Binding-site contacts:
Ligand atom C6 contacts residue TYR107 of chain 1.A at 3.3 Å (hydrophobic).
Ligand atom OBD contacts residue SER139 of chain 1.A at 3.6 Å.
Ligand atom CBP contacts residue TYR244 of chain 1.A at 3.6 Å (hydrophobic).
Ligand atom CAR contacts residue EDO1 of chain 1.E at 3.5 Å.
Ligand atom OBA contacts residue ASN175 of chain 1.A at 3.5 Å (h-bond).
Ligand atom OBB contacts residue TYR307 of chain 1.A at 2.8 Å (h-bond).
Ligand atom CAP contacts residue ILE140 of chain 1.A at 3.3 Å (hydrophobic).
Ligand atom OBF contacts residue PRO136 of chain 1.A at 2.8 Å (h-bond).
Ligand atom OAY contacts residue TYR307 of chain 1.A at 2.9 Å (h-bond).
Ligand atom CBH contacts residue GLU275 of chain 1.A at 3.7 Å.
Ligand atom CBH contacts residue TYR307 of chain 1.A at 3.3 Å (hydrophobic).
Ligand atom NBI contacts residue TYR307 of chain 1.A at 3.5 Å (h-bond).
Ligand atom C6 contacts residue SER134 of chain 1.A at 3.7 Å.
Ligand atom O4 contacts residue SER134 of chain 1.A at 2.8 Å (h-bond).
Ligand atom OBB contacts residue GLN62 of chain 1.A at 3.6 Å (h-bond).
Ligand atom O6 contacts residue GLU135 of chain 1.A at 3.6 Å.
Ligand atom CAN contacts residue ILE140 of chain 1.A at 3.5 Å (hydrophobic).
Ligand atom CAI contacts residue TYR107 of chain 1.A at 3.6 Å (hydrophobic).
Ligand atom O6 contacts residue SER134 of chain 1.A at 3.2 Å (h-bond).
Ligand atom CBN contacts residue TYR316 of chain 1.A at 3.4 Å (hydrophobic).
Ligand atom O3 contacts residue PRO136 of chain 1.A at 3.5 Å.
Ligand atom O4 contacts residue SER139 of chain 1.A at 2.8 Å (h-bond).
Ligand atom OBE contacts residue ILE140 of chain 1.A at 3.6 Å (h-bond).
Ligand atom CAJ contacts residue TYR107 of chain 1.A at 3.5 Å (hydrophobic).
Ligand atom OBC contacts residue EDO1 of chain 1.E at 2.6 Å (h-bond).
Ligand atom CAN contacts residue EDO1 of chain 1.E at 3.6 Å.
Ligand atom OBE contacts residue ARG142 of chain 1.A at 3.1 Å (salt-bridge).
Ligand atom CAO contacts residue ARG142 of chain 1.A at 3.5 Å.
Ligand atom OBG contacts residue ILE140 of chain 1.A at 2.6 Å (h-bond).
Ligand atom O3 contacts residue SER139 of chain 1.A at 3.5 Å (h-bond).
Ligand atom CAJ contacts residue TYR307 of chain 1.A at 3.6 Å (hydrophobic).
Ligand atom CBO contacts residue TYR244 of chain 1.A at 3.5 Å (hydrophobic).
Ligand atom OAZ contacts residue TYR107 of chain 1.A at 3.3 Å.
Ligand atom OBE contacts residue ASN141 of chain 1.A at 3.6 Å.
Ligand atom CBP contacts residue TYR316 of chain 1.A at 3.4 Å (hydrophobic).
Ligand atom CAQ contacts residue PRO136 of chain 1.A at 3.4 Å (hydrophobic).
Ligand atom OBG contacts residue VAL177 of chain 1.A at 3.5 Å.
Ligand atom OBG contacts residue SER139 of chain 1.A at 3.6 Å.
Ligand atom O6 contacts residue TYR107 of chain 1.A at 2.6 Å (h-bond).
Ligand atom CAP contacts residue ARG142 of chain 1.A at 3.5 Å.

Sequence of chain 1.A:
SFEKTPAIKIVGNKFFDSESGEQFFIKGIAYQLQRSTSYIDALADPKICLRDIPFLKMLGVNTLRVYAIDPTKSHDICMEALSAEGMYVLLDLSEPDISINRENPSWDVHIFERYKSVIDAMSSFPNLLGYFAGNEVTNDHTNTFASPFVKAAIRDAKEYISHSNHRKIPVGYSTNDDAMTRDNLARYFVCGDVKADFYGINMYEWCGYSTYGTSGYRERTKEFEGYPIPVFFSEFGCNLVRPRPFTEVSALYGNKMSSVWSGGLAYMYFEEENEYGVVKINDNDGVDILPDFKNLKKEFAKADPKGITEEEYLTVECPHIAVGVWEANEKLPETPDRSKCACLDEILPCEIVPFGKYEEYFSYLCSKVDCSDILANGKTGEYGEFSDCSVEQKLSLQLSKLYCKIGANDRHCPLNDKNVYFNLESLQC

This protein binds this small molecule.
Small molecule (SMILES): OC[C@H]1O[C@@H](O[C@@H]2[C@@H](O)[C@H](O[C@@H]3[C@@H](O)[C@H](n4cc(CCC[n+]5ccccc5)nn4)O[C@H](CO)[C@H]3O)O[C@H](CO)[C@H]2O)[C@H](O)[C@@H](O)[C@@H]1O